Binding-site contacts:
Ligand atom C8 contacts residue THR239 of chain 1.C at 3.3 Å.
Ligand atom C5 contacts residue SER255 of chain 1.C at 3.9 Å.
Ligand atom C2 contacts residue SER255 of chain 1.C at 4.4 Å.
Ligand atom N2 contacts residue ASN253 of chain 1.C at 3.0 Å (h-bond).
Ligand atom C4 contacts residue ASN253 of chain 1.C at 4.2 Å.
Ligand atom C8 contacts residue THR240 of chain 1.C at 3.6 Å.
Ligand atom O5 contacts residue SER255 of chain 1.C at 4.0 Å.
Ligand atom C3 contacts residue ASN253 of chain 1.C at 3.8 Å.
Ligand atom C7 contacts residue ASN253 of chain 1.C at 3.6 Å.
Ligand atom C3 contacts residue SER255 of chain 1.C at 4.3 Å.
Ligand atom O6 contacts residue ASN253 of chain 1.C at 4.5 Å.
Ligand atom O7 contacts residue ASN253 of chain 1.C at 3.7 Å.
Ligand atom C1 contacts residue ASN253 of chain 1.C at 1.4 Å.
Ligand atom C8 contacts residue LEU236 of chain 1.C at 3.9 Å (hydrophobic).
Ligand atom O7 contacts residue LEU236 of chain 1.C at 4.4 Å.
Ligand atom C2 contacts residue ASN253 of chain 1.C at 2.5 Å.
Ligand atom C5 contacts residue ASN253 of chain 1.C at 3.6 Å.
Ligand atom C7 contacts residue THR240 of chain 1.C at 4.3 Å.
Ligand atom C1 contacts residue SER255 of chain 1.C at 3.5 Å.
Ligand atom O5 contacts residue ASN253 of chain 1.C at 2.3 Å (h-bond).

Sequence of chain 1.C:
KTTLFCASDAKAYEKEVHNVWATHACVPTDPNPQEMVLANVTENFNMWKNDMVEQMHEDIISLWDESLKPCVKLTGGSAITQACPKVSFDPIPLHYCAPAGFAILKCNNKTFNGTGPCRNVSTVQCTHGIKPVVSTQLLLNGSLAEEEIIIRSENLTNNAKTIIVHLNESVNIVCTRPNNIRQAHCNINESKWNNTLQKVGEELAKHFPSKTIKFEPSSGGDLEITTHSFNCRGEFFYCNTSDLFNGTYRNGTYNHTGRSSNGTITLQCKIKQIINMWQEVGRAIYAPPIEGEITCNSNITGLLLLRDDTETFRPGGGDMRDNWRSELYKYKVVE

The protein below binds the small molecule below.
Small molecule (SMILES): CC(=O)N[C@@H]1[C@@H](O)[C@H](O)[C@@H](CO)O[C@H]1O